The small molecule below binds the protein below.
Small molecule (SMILES): OC[C@H]1O[C@H](O)[C@H](O)[C@@H](O)[C@@H]1O

Binding-site contacts:
Ligand atom C5 contacts residue TYR68 of chain 1.A at 3.7 Å (hydrophobic).
Ligand atom C3 contacts residue TYR68 of chain 1.A at 4.3 Å (hydrophobic).
Ligand atom C6 contacts residue GLN49 of chain 1.A at 4.3 Å.
Ligand atom C3 contacts residue SER52 of chain 1.A at 4.4 Å.
Ligand atom O6 contacts residue TYR68 of chain 1.A at 3.9 Å.
Ligand atom O5 contacts residue GLN49 of chain 1.A at 3.2 Å (h-bond).
Ligand atom C1 contacts residue GLN49 of chain 1.A at 3.3 Å.
Ligand atom C5 contacts residue GLN49 of chain 1.A at 4.3 Å.
Ligand atom C6 contacts residue TYR68 of chain 1.A at 4.5 Å (hydrophobic).
Ligand atom C1 contacts residue SER52 of chain 1.A at 2.5 Å.
Ligand atom O2 contacts residue SER52 of chain 1.A at 2.7 Å (h-bond).
Ligand atom C1 contacts residue PRO54 of chain 1.A at 4.1 Å (hydrophobic).
Ligand atom O4 contacts residue TYR68 of chain 1.A at 4.5 Å.
Ligand atom O5 contacts residue SER52 of chain 1.A at 3.7 Å.
Ligand atom C4 contacts residue TYR68 of chain 1.A at 4.5 Å (hydrophobic).
Ligand atom C2 contacts residue PRO54 of chain 1.A at 4.4 Å (hydrophobic).
Ligand atom O5 contacts residue TYR68 of chain 1.A at 4.3 Å.
Ligand atom O6 contacts residue GLN49 of chain 1.A at 3.8 Å.
Ligand atom O2 contacts residue PRO54 of chain 1.A at 3.9 Å.
Ligand atom C2 contacts residue SER52 of chain 1.A at 3.0 Å.

Sequence of chain 1.A:
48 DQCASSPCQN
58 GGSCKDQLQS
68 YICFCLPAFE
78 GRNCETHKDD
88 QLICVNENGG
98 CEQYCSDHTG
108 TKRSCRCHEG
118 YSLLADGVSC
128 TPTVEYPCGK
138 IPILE